Binding-site contacts:
Ligand atom O5 contacts residue GLN580 of chain 1.C at 4.3 Å.
Ligand atom O5 contacts residue ASN331 of chain 1.C at 2.4 Å (h-bond).
Ligand atom C1 contacts residue GLN580 of chain 1.C at 4.1 Å.
Ligand atom O7 contacts residue ASN331 of chain 1.C at 3.2 Å (h-bond).
Ligand atom C1 contacts residue ASN331 of chain 1.C at 1.4 Å.
Ligand atom O7 contacts residue PRO330 of chain 1.C at 3.5 Å.
Ligand atom C5 contacts residue GLN580 of chain 1.C at 3.8 Å.
Ligand atom C6 contacts residue GLN580 of chain 1.C at 4.3 Å.
Ligand atom C7 contacts residue ASN331 of chain 1.C at 3.4 Å.
Ligand atom C5 contacts residue ASN331 of chain 1.C at 3.7 Å.
Ligand atom C4 contacts residue ASN331 of chain 1.C at 4.2 Å.
Ligand atom C3 contacts residue ASN331 of chain 1.C at 3.8 Å.
Ligand atom C7 contacts residue GLN580 of chain 1.C at 3.9 Å.
Ligand atom C7 contacts residue PRO579 of chain 1.C at 3.9 Å (hydrophobic).
Ligand atom N2 contacts residue GLN580 of chain 1.C at 4.4 Å.
Ligand atom O7 contacts residue PRO579 of chain 1.C at 3.4 Å (h-bond).
Ligand atom C2 contacts residue ASN331 of chain 1.C at 2.5 Å.
Ligand atom C8 contacts residue LEU582 of chain 1.C at 4.1 Å (hydrophobic).
Ligand atom C4 contacts residue GLN580 of chain 1.C at 4.4 Å.
Ligand atom O4 contacts residue GLN580 of chain 1.C at 4.2 Å.
Ligand atom O7 contacts residue GLN580 of chain 1.C at 3.6 Å.
Ligand atom C8 contacts residue GLN580 of chain 1.C at 3.6 Å.
Ligand atom C3 contacts residue GLN580 of chain 1.C at 3.5 Å.
Ligand atom O3 contacts residue GLN580 of chain 1.C at 3.2 Å (h-bond).
Ligand atom N2 contacts residue ASN331 of chain 1.C at 2.8 Å (h-bond).
Ligand atom C8 contacts residue PRO579 of chain 1.C at 3.6 Å (hydrophobic).

This small molecule binds to this protein.
Small molecule (SMILES): CC(=O)N[C@@H]1[C@@H](O)[C@H](O)[C@@H](CO)O[C@H]1O

Sequence of chain 1.C:
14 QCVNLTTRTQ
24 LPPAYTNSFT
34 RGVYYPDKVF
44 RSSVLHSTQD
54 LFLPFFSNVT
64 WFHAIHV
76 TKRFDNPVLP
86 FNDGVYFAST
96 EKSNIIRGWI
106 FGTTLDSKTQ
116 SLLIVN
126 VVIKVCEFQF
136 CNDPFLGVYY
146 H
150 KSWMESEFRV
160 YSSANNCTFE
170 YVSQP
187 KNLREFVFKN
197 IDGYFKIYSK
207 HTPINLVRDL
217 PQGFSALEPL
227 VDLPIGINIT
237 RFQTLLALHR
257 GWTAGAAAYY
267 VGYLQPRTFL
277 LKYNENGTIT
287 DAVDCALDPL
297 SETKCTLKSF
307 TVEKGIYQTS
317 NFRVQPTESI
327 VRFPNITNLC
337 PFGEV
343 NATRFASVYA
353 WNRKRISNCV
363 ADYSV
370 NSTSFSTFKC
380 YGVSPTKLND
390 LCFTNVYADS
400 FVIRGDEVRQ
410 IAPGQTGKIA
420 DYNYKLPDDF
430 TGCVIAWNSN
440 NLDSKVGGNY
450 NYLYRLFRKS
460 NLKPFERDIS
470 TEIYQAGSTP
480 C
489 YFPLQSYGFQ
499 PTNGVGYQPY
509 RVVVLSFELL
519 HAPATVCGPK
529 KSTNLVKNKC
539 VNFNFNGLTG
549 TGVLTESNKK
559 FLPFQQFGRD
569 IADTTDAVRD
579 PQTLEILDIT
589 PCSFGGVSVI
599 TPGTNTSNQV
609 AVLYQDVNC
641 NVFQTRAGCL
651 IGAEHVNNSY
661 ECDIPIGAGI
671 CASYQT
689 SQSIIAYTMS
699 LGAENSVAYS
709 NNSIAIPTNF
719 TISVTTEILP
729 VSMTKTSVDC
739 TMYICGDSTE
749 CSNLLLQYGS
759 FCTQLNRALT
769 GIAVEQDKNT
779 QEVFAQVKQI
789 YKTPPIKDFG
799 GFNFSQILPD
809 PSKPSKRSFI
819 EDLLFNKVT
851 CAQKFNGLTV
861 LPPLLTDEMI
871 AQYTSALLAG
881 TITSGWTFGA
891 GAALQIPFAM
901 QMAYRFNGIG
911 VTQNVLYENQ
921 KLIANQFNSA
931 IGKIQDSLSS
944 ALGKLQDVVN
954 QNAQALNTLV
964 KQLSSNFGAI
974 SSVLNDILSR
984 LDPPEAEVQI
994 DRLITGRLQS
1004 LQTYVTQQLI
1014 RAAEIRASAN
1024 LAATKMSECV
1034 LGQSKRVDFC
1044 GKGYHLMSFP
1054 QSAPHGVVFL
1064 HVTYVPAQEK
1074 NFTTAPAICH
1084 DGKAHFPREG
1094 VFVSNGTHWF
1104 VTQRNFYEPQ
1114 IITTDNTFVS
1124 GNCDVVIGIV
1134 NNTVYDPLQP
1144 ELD